A small-molecule ligand and the protein it binds are described below.
Small molecule (SMILES): CC(=O)N[C@H]1[C@H](O[C@H]2[C@H](O)[C@@H](NC(C)=O)CO[C@@H]2CO)O[C@H](CO)[C@@H](O)[C@@H]1O

Sequence of chain 1.E:
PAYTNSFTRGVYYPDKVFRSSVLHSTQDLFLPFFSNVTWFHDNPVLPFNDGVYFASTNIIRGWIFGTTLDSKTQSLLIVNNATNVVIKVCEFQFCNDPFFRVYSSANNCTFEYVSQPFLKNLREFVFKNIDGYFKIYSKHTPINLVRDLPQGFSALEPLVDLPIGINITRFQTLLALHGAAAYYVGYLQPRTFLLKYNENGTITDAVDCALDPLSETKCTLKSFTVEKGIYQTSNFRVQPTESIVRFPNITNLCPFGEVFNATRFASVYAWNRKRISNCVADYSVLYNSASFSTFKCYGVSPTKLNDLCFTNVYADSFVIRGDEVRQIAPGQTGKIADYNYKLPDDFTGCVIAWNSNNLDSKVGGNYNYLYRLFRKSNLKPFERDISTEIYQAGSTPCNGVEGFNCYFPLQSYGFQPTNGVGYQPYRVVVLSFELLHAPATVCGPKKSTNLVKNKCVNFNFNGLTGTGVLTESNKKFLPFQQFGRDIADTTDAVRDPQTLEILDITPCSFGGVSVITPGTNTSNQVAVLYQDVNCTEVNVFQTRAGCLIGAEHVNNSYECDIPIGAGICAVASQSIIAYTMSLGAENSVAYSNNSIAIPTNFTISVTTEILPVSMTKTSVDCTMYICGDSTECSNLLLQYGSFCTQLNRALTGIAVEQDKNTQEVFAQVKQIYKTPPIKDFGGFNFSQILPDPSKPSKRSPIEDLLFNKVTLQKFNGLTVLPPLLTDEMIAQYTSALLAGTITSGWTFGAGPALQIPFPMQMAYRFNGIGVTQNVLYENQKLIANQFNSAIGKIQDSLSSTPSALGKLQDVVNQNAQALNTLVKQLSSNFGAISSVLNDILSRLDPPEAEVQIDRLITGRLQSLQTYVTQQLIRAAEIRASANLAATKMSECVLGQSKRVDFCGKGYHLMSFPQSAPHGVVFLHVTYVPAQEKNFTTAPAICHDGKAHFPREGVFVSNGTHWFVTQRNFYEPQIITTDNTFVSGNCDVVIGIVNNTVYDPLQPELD

Binding-site contacts:
Ligand atom C3 contacts residue ASN786 of chain 1.E at 3.8 Å.
Ligand atom C1 contacts residue SER788 of chain 1.E at 4.0 Å.
Ligand atom C6 contacts residue SER788 of chain 1.E at 4.2 Å.
Ligand atom O6 contacts residue SER788 of chain 1.E at 3.4 Å (h-bond).
Ligand atom O5 contacts residue ASN786 of chain 1.E at 2.3 Å (h-bond).
Ligand atom C2 contacts residue ASN786 of chain 1.E at 2.5 Å.
Ligand atom O5 contacts residue SER788 of chain 1.E at 3.8 Å.
Ligand atom C4 contacts residue ASN786 of chain 1.E at 4.2 Å.
Ligand atom C5 contacts residue SER788 of chain 1.E at 3.7 Å.
Ligand atom N2 contacts residue ASN786 of chain 1.E at 2.9 Å (h-bond).
Ligand atom O7 contacts residue ASN786 of chain 1.E at 4.5 Å.
Ligand atom O6 contacts residue GLN789 of chain 1.E at 3.1 Å (h-bond).
Ligand atom C1 contacts residue ASN786 of chain 1.E at 1.4 Å.
Ligand atom C6 contacts residue GLN789 of chain 1.E at 3.9 Å.
Ligand atom C7 contacts residue ASN786 of chain 1.E at 4.0 Å.
Ligand atom C5 contacts residue ASN786 of chain 1.E at 3.6 Å.
Ligand atom C8 contacts residue GLN789 of chain 1.E at 4.2 Å.